Sequence of chain 1.C:
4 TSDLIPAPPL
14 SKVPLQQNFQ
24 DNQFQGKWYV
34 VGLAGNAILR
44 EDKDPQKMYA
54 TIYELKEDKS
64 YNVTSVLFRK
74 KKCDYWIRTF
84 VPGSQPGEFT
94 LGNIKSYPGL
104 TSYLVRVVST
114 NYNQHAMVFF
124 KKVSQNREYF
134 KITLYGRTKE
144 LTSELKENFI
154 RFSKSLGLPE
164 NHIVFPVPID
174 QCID

The protein below binds the small molecule below.
Small molecule (SMILES): NC(=O)c1cccc(O)c1O

Binding-site contacts:
Ligand atom C1 contacts residue LYS125 of chain 1.C at 3.6 Å.
Ligand atom O4 contacts residue ARG81 of chain 1.C at 3.7 Å.
Ligand atom C13 contacts residue LYS125 of chain 1.C at 3.8 Å.
Ligand atom C7 contacts residue LYS124 of chain 1.C at 4.2 Å.
Ligand atom C13 contacts residue LYS134 of chain 1.C at 3.9 Å.
Ligand atom C10 contacts residue LYS124 of chain 1.C at 4.0 Å.
Ligand atom C10 contacts residue PHE123 of chain 1.C at 3.6 Å (hydrophobic).
Ligand atom O7 contacts residue ASN39 of chain 1.C at 4.3 Å.
Ligand atom C4 contacts residue FE1 of chain 1.J at 2.9 Å.
Ligand atom C10 contacts residue LYS125 of chain 1.C at 3.5 Å.
Ligand atom C10 contacts residue TYR132 of chain 1.C at 3.5 Å (hydrophobic).
Ligand atom C4 contacts residue LYS125 of chain 1.C at 3.9 Å.
Ligand atom C7 contacts residue TYR106 of chain 1.C at 4.2 Å (hydrophobic).
Ligand atom O4 contacts residue TYR106 of chain 1.C at 3.2 Å (h-bond).
Ligand atom C1 contacts residue FE1 of chain 1.J at 3.1 Å.
Ligand atom C16 contacts residue LYS125 of chain 1.C at 3.5 Å.
Ligand atom O7 contacts residue PHE133 of chain 1.C at 4.3 Å.
Ligand atom O7 contacts residue ALA40 of chain 1.C at 3.6 Å.
Ligand atom C10 contacts residue LYS134 of chain 1.C at 4.1 Å.
Ligand atom C4 contacts residue PHE123 of chain 1.C at 4.1 Å (hydrophobic).
Ligand atom C4 contacts residue LYS134 of chain 1.C at 3.8 Å.
Ligand atom C19 contacts residue LYS125 of chain 1.C at 4.1 Å.
Ligand atom O1 contacts residue FE1 of chain 1.J at 2.4 Å.
Ligand atom C1 contacts residue LYS134 of chain 1.C at 3.7 Å.
Ligand atom O4 contacts residue FE1 of chain 1.J at 2.0 Å.
Ligand atom O1 contacts residue LYS134 of chain 1.C at 3.3 Å (salt-bridge).
Ligand atom C10 contacts residue PHE133 of chain 1.C at 3.9 Å (hydrophobic).
Ligand atom C7 contacts residue FE1 of chain 1.J at 4.2 Å.
Ligand atom C16 contacts residue LYS134 of chain 1.C at 3.9 Å.
Ligand atom C16 contacts residue TYR132 of chain 1.C at 4.2 Å (hydrophobic).
Ligand atom C19 contacts residue TYR132 of chain 1.C at 4.2 Å (hydrophobic).
Ligand atom C4 contacts residue TYR106 of chain 1.C at 4.2 Å (hydrophobic).
Ligand atom C13 contacts residue TYR132 of chain 1.C at 3.5 Å (hydrophobic).
Ligand atom C13 contacts residue PHE133 of chain 1.C at 3.6 Å (hydrophobic).
Ligand atom C19 contacts residue LYS134 of chain 1.C at 4.3 Å.
Ligand atom C7 contacts residue PHE123 of chain 1.C at 3.4 Å (hydrophobic).
Ligand atom C7 contacts residue LYS125 of chain 1.C at 3.6 Å.
Ligand atom O1 contacts residue LYS125 of chain 1.C at 3.7 Å.
Ligand atom O4 contacts residue LYS134 of chain 1.C at 3.5 Å (salt-bridge).
Ligand atom O7 contacts residue TYR132 of chain 1.C at 3.6 Å.